Sequence of chain 1.C:
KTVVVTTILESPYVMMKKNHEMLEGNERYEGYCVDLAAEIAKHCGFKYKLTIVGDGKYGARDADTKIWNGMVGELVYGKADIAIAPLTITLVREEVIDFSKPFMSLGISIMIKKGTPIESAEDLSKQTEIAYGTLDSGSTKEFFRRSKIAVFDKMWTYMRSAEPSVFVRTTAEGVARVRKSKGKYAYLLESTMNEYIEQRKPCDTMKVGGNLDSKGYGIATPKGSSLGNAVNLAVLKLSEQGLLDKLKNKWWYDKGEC

The small molecule below binds the protein below.
Small molecule (SMILES): NS(=O)(=O)c1cc2c(cc1Cl)NCNS2(=O)=O

Sequence of chain 2.C:
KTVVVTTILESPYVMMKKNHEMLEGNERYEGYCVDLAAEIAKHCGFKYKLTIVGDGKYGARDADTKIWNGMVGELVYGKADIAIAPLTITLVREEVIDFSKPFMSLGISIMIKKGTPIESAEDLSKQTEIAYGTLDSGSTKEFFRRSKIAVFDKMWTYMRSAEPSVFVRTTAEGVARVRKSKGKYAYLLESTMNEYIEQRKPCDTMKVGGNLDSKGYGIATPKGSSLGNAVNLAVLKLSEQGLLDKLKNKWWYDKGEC

Binding-site contacts:
Ligand atom C05 contacts residue HCZ1 of chain 2.K at 3.6 Å.
Ligand atom C06 contacts residue GLY216 of chain 2.C at 3.9 Å.
Ligand atom O17 contacts residue LYS101 of chain 1.C at 2.9 Å.
Ligand atom O17 contacts residue PRO102 of chain 1.C at 3.3 Å.
Ligand atom O04 contacts residue LYS215 of chain 2.C at 4.0 Å.
Ligand atom O03 contacts residue HCZ1 of chain 2.K at 2.1 Å (h-bond).
Ligand atom CL11 contacts residue SER214 of chain 2.C at 3.1 Å.
Ligand atom O03 contacts residue SER105 of chain 1.C at 2.4 Å.
Ligand atom C09 contacts residue PRO102 of chain 1.C at 3.8 Å (hydrophobic).
Ligand atom C08 contacts residue SER239 of chain 1.C at 4.0 Å.
Ligand atom S02 contacts residue SER105 of chain 2.C at 4.0 Å.
Ligand atom S02 contacts residue LYS215 of chain 2.C at 3.7 Å.
Ligand atom N12 contacts residue PRO102 of chain 1.C at 3.7 Å.
Ligand atom C07 contacts residue PRO102 of chain 1.C at 3.6 Å (hydrophobic).
Ligand atom C10 contacts residue SER214 of chain 2.C at 4.0 Å.
Ligand atom N14 contacts residue ILE89 of chain 2.C at 4.0 Å.
Ligand atom S02 contacts residue HCZ1 of chain 2.K at 2.5 Å (h-bond).
Ligand atom C07 contacts residue LYS215 of chain 2.C at 4.0 Å.
Ligand atom C09 contacts residue SER214 of chain 2.C at 3.6 Å.
Ligand atom C13 contacts residue SER239 of chain 1.C at 2.6 Å.
Ligand atom O16 contacts residue ILE89 of chain 2.C at 3.4 Å.
Ligand atom O04 contacts residue HCZ1 of chain 2.K at 2.1 Å (h-bond).
Ligand atom C10 contacts residue LYS215 of chain 2.C at 4.0 Å.
Ligand atom O16 contacts residue GLY216 of chain 2.C at 3.7 Å.
Ligand atom N12 contacts residue SER239 of chain 1.C at 2.8 Å (h-bond).
Ligand atom O04 contacts residue SER105 of chain 2.C at 3.7 Å.
Ligand atom C06 contacts residue LYS215 of chain 2.C at 3.8 Å.
Ligand atom N14 contacts residue LEU236 of chain 1.C at 3.1 Å.
Ligand atom C08 contacts residue SER214 of chain 2.C at 4.0 Å.
Ligand atom C05 contacts residue LYS215 of chain 2.C at 3.8 Å.
Ligand atom N01 contacts residue HCZ1 of chain 2.K at 3.1 Å (h-bond).
Ligand atom C13 contacts residue LEU236 of chain 1.C at 3.7 Å (hydrophobic).
Ligand atom S02 contacts residue SER105 of chain 1.C at 4.0 Å.
Ligand atom C06 contacts residue PRO102 of chain 1.C at 4.1 Å (hydrophobic).
Ligand atom N01 contacts residue LYS215 of chain 2.C at 2.8 Å (salt-bridge).
Ligand atom O04 contacts residue PRO102 of chain 2.C at 3.7 Å.
Ligand atom C08 contacts residue PRO102 of chain 1.C at 3.4 Å (hydrophobic).
Ligand atom O16 contacts residue PRO102 of chain 2.C at 4.1 Å.
Ligand atom N01 contacts residue SER105 of chain 2.C at 2.7 Å (h-bond).
Ligand atom CL11 contacts residue SER105 of chain 1.C at 4.1 Å.